Binding-site contacts:
Ligand atom F23 contacts residue TRP10 of chain 1.A at 4.1 Å.
Ligand atom N02 contacts residue TYR292 of chain 1.B at 3.9 Å.
Ligand atom N02 contacts residue PRO269 of chain 1.B at 3.9 Å.
Ligand atom C21 contacts residue TRP382 of chain 1.B at 4.2 Å (hydrophobic).
Ligand atom C13 contacts residue HEM1 of chain 1.H at 3.3 Å.
Ligand atom C09 contacts residue VAL271 of chain 1.B at 3.9 Å (hydrophobic).
Ligand atom C06 contacts residue PHE288 of chain 1.B at 3.9 Å (hydrophobic).
Ligand atom C02 contacts residue GLU296 of chain 1.B at 3.5 Å.
Ligand atom C10 contacts residue GLU296 of chain 1.B at 3.6 Å.
Ligand atom F23 contacts residue MET40 of chain 1.B at 3.6 Å.
Ligand atom C07 contacts residue HEM1 of chain 1.H at 3.6 Å.
Ligand atom F23 contacts residue LEU41 of chain 1.B at 3.3 Å.
Ligand atom C23 contacts residue MET40 of chain 1.B at 4.0 Å (hydrophobic).
Ligand atom C03 contacts residue HEM1 of chain 1.H at 3.1 Å.
Ligand atom C09 contacts residue GLU296 of chain 1.B at 3.6 Å.
Ligand atom N02 contacts residue TRP291 of chain 1.B at 2.8 Å (h-bond).
Ligand atom C11 contacts residue HEM1 of chain 1.H at 3.1 Å.
Ligand atom N12 contacts residue HEM1 of chain 1.H at 2.8 Å (h-bond).
Ligand atom C05 contacts residue HEM1 of chain 1.H at 3.8 Å.
Ligand atom C10 contacts residue VAL271 of chain 1.B at 4.1 Å (hydrophobic).
Ligand atom C02 contacts residue TRP291 of chain 1.B at 4.0 Å (hydrophobic).
Ligand atom C24 contacts residue TRP10 of chain 1.A at 3.9 Å (hydrophobic).
Ligand atom C05 contacts residue VAL271 of chain 1.B at 3.9 Å (hydrophobic).
Ligand atom C06 contacts residue VAL271 of chain 1.B at 3.4 Å (hydrophobic).
Ligand atom C11 contacts residue VAL271 of chain 1.B at 4.0 Å (hydrophobic).
Ligand atom N02 contacts residue HEM1 of chain 1.H at 3.7 Å.
Ligand atom C07 contacts residue VAL271 of chain 1.B at 3.1 Å (hydrophobic).
Ligand atom N01 contacts residue HEM1 of chain 1.H at 4.1 Å.
Ligand atom C02 contacts residue HEM1 of chain 1.H at 3.8 Å.
Ligand atom C22 contacts residue TYR410 of chain 1.B at 4.1 Å (hydrophobic).
Ligand atom C08 contacts residue HEM1 of chain 1.H at 3.6 Å.
Ligand atom C14 contacts residue HEM1 of chain 1.H at 3.2 Å.
Ligand atom C06 contacts residue HEM1 of chain 1.H at 3.5 Å.
Ligand atom C04 contacts residue HEM1 of chain 1.H at 3.0 Å.
Ligand atom C14 contacts residue TRP382 of chain 1.B at 3.6 Å (hydrophobic).
Ligand atom C09 contacts residue HEM1 of chain 1.H at 3.3 Å.
Ligand atom C08 contacts residue VAL271 of chain 1.B at 3.4 Å (hydrophobic).
Ligand atom C10 contacts residue HEM1 of chain 1.H at 3.7 Å.
Ligand atom N02 contacts residue GLU296 of chain 1.B at 2.7 Å (salt-bridge).
Ligand atom N01 contacts residue GLU296 of chain 1.B at 2.7 Å (salt-bridge).

The protein below binds the small molecule below.
Small molecule (SMILES): Nc1ccc2ccc(CNCCc3cccc(F)c3)cc2n1

Sequence of chain 1.A:
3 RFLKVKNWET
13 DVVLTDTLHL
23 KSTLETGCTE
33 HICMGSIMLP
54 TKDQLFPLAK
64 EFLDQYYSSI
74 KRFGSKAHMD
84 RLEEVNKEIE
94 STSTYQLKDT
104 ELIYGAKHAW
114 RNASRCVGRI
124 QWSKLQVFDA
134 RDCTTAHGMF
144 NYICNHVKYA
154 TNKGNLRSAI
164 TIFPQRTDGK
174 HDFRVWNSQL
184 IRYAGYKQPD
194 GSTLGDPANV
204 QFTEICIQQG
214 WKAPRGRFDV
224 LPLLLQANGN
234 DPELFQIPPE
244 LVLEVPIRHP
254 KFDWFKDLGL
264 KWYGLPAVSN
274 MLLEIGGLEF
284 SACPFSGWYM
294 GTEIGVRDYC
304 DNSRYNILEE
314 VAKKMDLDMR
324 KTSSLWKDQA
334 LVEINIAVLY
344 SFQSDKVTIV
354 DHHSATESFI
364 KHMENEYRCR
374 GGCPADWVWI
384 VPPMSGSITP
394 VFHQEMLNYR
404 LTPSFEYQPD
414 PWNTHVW

Sequence of chain 1.B:
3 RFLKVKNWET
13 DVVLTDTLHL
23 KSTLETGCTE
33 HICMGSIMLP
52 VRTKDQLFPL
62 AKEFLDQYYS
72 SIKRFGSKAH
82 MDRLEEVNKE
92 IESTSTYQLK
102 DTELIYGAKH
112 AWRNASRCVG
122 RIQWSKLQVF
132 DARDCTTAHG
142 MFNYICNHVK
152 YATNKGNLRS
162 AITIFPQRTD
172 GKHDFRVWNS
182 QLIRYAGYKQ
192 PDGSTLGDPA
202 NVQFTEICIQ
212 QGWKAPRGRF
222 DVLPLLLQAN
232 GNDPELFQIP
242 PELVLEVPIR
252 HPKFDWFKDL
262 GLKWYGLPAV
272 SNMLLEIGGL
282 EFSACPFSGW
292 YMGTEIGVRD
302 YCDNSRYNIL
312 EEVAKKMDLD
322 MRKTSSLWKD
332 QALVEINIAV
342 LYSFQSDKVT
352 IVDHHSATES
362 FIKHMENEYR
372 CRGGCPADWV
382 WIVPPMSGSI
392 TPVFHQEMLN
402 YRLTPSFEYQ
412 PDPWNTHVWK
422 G